Sequence of chain 1.B:
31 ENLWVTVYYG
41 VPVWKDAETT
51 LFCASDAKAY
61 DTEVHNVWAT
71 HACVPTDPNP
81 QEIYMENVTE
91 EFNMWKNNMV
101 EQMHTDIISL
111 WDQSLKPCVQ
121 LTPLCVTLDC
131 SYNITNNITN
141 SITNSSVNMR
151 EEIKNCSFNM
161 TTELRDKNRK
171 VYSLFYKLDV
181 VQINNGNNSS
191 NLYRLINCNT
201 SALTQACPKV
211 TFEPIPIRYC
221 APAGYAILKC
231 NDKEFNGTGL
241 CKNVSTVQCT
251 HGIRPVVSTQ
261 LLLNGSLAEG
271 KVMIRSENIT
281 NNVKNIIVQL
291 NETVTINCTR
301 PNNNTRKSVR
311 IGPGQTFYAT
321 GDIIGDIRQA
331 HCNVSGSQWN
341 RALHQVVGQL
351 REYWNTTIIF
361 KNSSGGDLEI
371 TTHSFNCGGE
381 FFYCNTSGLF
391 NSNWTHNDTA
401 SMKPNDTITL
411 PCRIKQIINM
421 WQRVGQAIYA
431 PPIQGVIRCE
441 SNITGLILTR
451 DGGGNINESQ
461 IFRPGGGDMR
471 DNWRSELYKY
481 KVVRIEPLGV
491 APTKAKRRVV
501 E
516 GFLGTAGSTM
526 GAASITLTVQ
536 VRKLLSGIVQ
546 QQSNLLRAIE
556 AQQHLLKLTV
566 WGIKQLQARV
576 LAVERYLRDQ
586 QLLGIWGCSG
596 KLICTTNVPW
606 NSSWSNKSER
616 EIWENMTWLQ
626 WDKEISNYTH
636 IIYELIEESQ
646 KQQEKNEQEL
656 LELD

Binding-site contacts:
Ligand atom O5 contacts residue ASN355 of chain 1.B at 2.3 Å (h-bond).
Ligand atom C5 contacts residue ASN355 of chain 1.B at 3.6 Å.
Ligand atom C7 contacts residue ASN355 of chain 1.B at 3.4 Å.
Ligand atom C1 contacts residue ASN355 of chain 1.B at 1.4 Å.
Ligand atom N2 contacts residue ASN355 of chain 1.B at 2.9 Å (h-bond).
Ligand atom C2 contacts residue ASN355 of chain 1.B at 2.5 Å.
Ligand atom C3 contacts residue ASN355 of chain 1.B at 3.8 Å.
Ligand atom O7 contacts residue ASN355 of chain 1.B at 3.9 Å.
Ligand atom C8 contacts residue ASN355 of chain 1.B at 3.3 Å.
Ligand atom C4 contacts residue ASN355 of chain 1.B at 4.2 Å.

This small molecule binds to this protein.
Small molecule (SMILES): CC(=O)N[C@@H]1[C@@H](O)[C@H](O)[C@@H](CO)O[C@H]1O